This small molecule binds to this protein.
Small molecule (SMILES): Oc1c2ccccc2nc2nnnn12

Sequence of chain 1.B:
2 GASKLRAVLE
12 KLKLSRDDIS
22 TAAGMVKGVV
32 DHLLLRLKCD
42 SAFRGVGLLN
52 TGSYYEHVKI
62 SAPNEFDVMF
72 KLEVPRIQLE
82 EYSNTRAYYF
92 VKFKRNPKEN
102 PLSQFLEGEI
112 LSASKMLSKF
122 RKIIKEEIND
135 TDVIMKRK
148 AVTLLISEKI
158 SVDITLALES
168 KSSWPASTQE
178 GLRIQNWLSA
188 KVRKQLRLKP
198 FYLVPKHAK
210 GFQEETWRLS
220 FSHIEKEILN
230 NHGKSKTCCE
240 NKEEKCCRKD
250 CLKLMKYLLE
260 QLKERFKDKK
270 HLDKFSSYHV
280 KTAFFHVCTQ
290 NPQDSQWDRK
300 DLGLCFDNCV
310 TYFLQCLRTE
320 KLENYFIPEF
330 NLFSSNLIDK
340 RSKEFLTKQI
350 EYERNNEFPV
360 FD

Binding-site contacts:
Ligand atom O14 contacts residue TYR277 of chain 1.B at 4.0 Å.
Ligand atom N8 contacts residue ARG217 of chain 1.B at 3.3 Å (salt-bridge).
Ligand atom N10 contacts residue LEU331 of chain 1.B at 4.1 Å.
Ligand atom C5 contacts residue TYR277 of chain 1.B at 3.7 Å (hydrophobic).
Ligand atom C9 contacts residue TYR277 of chain 1.B at 3.5 Å (hydrophobic).
Ligand atom N11 contacts residue ARG217 of chain 1.B at 3.6 Å (salt-bridge).
Ligand atom N12 contacts residue LEU218 of chain 1.B at 4.0 Å.
Ligand atom N8 contacts residue TYR277 of chain 1.B at 3.7 Å.
Ligand atom C4 contacts residue TYR277 of chain 1.B at 3.7 Å (hydrophobic).
Ligand atom N13 contacts residue TYR277 of chain 1.B at 3.7 Å.
Ligand atom N10 contacts residue ARG217 of chain 1.B at 3.8 Å.
Ligand atom N11 contacts residue PHE329 of chain 1.B at 4.4 Å.
Ligand atom C2 contacts residue SER275 of chain 1.B at 3.5 Å.
Ligand atom N10 contacts residue TYR277 of chain 1.B at 3.6 Å.
Ligand atom C6 contacts residue SER275 of chain 1.B at 3.9 Å.
Ligand atom C4 contacts residue ARG217 of chain 1.B at 3.9 Å.
Ligand atom N11 contacts residue TYR277 of chain 1.B at 3.6 Å.
Ligand atom C2 contacts residue TYR277 of chain 1.B at 4.4 Å (hydrophobic).
Ligand atom C1 contacts residue TYR277 of chain 1.B at 4.0 Å (hydrophobic).
Ligand atom C6 contacts residue ARG217 of chain 1.B at 4.5 Å.
Ligand atom C3 contacts residue HIS278 of chain 1.B at 4.1 Å.
Ligand atom C6 contacts residue TYR277 of chain 1.B at 3.7 Å (hydrophobic).
Ligand atom C2 contacts residue HIS278 of chain 1.B at 4.2 Å.
Ligand atom C3 contacts residue TYR277 of chain 1.B at 4.4 Å (hydrophobic).
Ligand atom N12 contacts residue ASN323 of chain 1.B at 3.8 Å.
Ligand atom N12 contacts residue ARG217 of chain 1.B at 3.7 Å.
Ligand atom C1 contacts residue SER275 of chain 1.B at 3.0 Å.
Ligand atom N11 contacts residue ASN323 of chain 1.B at 3.7 Å.
Ligand atom O14 contacts residue ARG217 of chain 1.B at 4.0 Å.
Ligand atom N11 contacts residue LEU331 of chain 1.B at 4.5 Å.
Ligand atom C5 contacts residue ARG217 of chain 1.B at 3.7 Å.
Ligand atom C9 contacts residue ARG217 of chain 1.B at 3.5 Å.
Ligand atom C7 contacts residue ARG217 of chain 1.B at 3.4 Å.
Ligand atom N13 contacts residue ARG217 of chain 1.B at 3.8 Å.
Ligand atom N13 contacts residue LEU218 of chain 1.B at 4.5 Å.
Ligand atom C7 contacts residue TYR277 of chain 1.B at 3.7 Å (hydrophobic).
Ligand atom N12 contacts residue TYR277 of chain 1.B at 3.8 Å.